This small molecule binds to this protein.
Small molecule (SMILES): CC(=O)N[C@@H]1[C@@H](O)[C@H](O)[C@@H](CO)O[C@H]1O

Binding-site contacts:
Ligand atom C3 contacts residue THR280 of chain 1.A at 4.3 Å.
Ligand atom O7 contacts residue ASN278 of chain 1.A at 3.0 Å (h-bond).
Ligand atom C1 contacts residue ASN278 of chain 1.A at 1.4 Å.
Ligand atom C3 contacts residue ASN278 of chain 1.A at 3.8 Å.
Ligand atom C1 contacts residue THR280 of chain 1.A at 3.3 Å.
Ligand atom O5 contacts residue THR280 of chain 1.A at 4.1 Å.
Ligand atom C8 contacts residue THR265 of chain 1.A at 4.1 Å.
Ligand atom N2 contacts residue ASN278 of chain 1.A at 3.0 Å (h-bond).
Ligand atom C7 contacts residue ASN278 of chain 1.A at 3.2 Å.
Ligand atom O5 contacts residue ASN278 of chain 1.A at 2.3 Å (h-bond).
Ligand atom C8 contacts residue ASN278 of chain 1.A at 4.4 Å.
Ligand atom C8 contacts residue VAL264 of chain 1.A at 3.7 Å (hydrophobic).
Ligand atom C2 contacts residue ASN278 of chain 1.A at 2.5 Å.
Ligand atom C2 contacts residue THR280 of chain 1.A at 4.0 Å.
Ligand atom C4 contacts residue ASN278 of chain 1.A at 4.2 Å.
Ligand atom N2 contacts residue THR280 of chain 1.A at 3.9 Å.
Ligand atom C5 contacts residue THR280 of chain 1.A at 4.3 Å.
Ligand atom C5 contacts residue ASN278 of chain 1.A at 3.6 Å.

Sequence of chain 1.A:
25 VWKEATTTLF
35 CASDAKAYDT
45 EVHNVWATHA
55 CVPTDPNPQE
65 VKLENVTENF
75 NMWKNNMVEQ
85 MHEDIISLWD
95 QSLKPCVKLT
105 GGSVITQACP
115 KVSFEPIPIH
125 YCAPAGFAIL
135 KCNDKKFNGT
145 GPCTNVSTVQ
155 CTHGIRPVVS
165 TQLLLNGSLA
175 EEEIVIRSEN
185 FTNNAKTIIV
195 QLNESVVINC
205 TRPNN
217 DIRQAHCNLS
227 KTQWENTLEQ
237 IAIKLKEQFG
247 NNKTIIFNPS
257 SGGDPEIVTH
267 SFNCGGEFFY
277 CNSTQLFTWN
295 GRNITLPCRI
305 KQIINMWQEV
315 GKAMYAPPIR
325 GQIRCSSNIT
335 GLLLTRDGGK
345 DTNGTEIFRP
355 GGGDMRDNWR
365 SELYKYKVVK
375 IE